The small molecule below binds the protein below.
Small molecule (SMILES): Cc1cc(CCCOc2c(C)cc(-c3noc(C(F)(F)F)n3)cc2C)on1

Sequence of chain 6.C:
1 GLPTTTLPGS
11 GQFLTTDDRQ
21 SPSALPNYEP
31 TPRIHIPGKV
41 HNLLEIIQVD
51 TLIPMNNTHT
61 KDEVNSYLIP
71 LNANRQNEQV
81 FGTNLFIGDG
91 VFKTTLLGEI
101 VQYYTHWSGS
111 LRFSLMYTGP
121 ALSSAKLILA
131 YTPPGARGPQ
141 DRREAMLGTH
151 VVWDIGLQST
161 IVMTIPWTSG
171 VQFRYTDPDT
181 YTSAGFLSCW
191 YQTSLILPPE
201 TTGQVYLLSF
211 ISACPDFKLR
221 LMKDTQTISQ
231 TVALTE

Sequence of chain 6.A:
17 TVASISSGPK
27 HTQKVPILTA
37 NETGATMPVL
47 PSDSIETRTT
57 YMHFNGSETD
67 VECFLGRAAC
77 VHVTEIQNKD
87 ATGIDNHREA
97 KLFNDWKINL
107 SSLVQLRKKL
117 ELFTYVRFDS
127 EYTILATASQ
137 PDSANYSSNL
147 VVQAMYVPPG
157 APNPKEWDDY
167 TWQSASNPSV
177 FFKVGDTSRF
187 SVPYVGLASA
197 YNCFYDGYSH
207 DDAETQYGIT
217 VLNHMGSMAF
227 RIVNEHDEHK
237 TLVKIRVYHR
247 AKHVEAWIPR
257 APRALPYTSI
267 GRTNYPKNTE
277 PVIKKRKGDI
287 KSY

Binding-site contacts:
Ligand atom C6B contacts residue TYR152 of chain 6.A at 3.6 Å (hydrophobic).
Ligand atom F3 contacts residue PRO174 of chain 6.A at 2.9 Å.
Ligand atom F1 contacts residue PHE186 of chain 6.A at 3.8 Å.
Ligand atom O1A contacts residue ALA24 of chain 6.C at 3.3 Å.
Ligand atom F3 contacts residue MET151 of chain 6.A at 3.7 Å.
Ligand atom C3 contacts residue LEU106 of chain 6.A at 3.8 Å (hydrophobic).
Ligand atom C3C contacts residue TYR128 of chain 6.A at 3.3 Å (hydrophobic).
Ligand atom CM2 contacts residue TYR128 of chain 6.A at 3.4 Å (hydrophobic).
Ligand atom N3A contacts residue PHE186 of chain 6.A at 3.4 Å.
Ligand atom CM2 contacts residue ILE104 of chain 6.A at 3.6 Å (hydrophobic).
Ligand atom F1 contacts residue MET224 of chain 6.A at 3.6 Å.
Ligand atom N1A contacts residue PRO174 of chain 6.A at 3.5 Å.
Ligand atom CM6 contacts residue VAL188 of chain 6.A at 3.8 Å (hydrophobic).
Ligand atom O1A contacts residue PRO174 of chain 6.A at 3.5 Å.
Ligand atom CM2 contacts residue MET224 of chain 6.A at 3.5 Å (hydrophobic).
Ligand atom C1C contacts residue TYR197 of chain 6.A at 3.5 Å (hydrophobic).
Ligand atom N1A contacts residue ALA24 of chain 6.C at 3.2 Å.
Ligand atom F1 contacts residue ALA150 of chain 6.A at 3.8 Å.
Ligand atom C3A contacts residue PHE186 of chain 6.A at 3.7 Å (hydrophobic).
Ligand atom N3A contacts residue TYR152 of chain 6.A at 3.8 Å.
Ligand atom F2 contacts residue VAL176 of chain 6.A at 2.7 Å.
Ligand atom CM3 contacts residue ASN219 of chain 6.A at 3.8 Å.
Ligand atom CM6 contacts residue TYR152 of chain 6.A at 3.4 Å (hydrophobic).
Ligand atom C2B contacts residue ILE104 of chain 6.A at 3.8 Å (hydrophobic).
Ligand atom CM4 contacts residue VAL176 of chain 6.A at 3.8 Å (hydrophobic).
Ligand atom O1 contacts residue MET221 of chain 6.A at 3.7 Å.
Ligand atom C2C contacts residue TYR128 of chain 6.A at 3.2 Å (hydrophobic).
Ligand atom C2C contacts residue ILE104 of chain 6.A at 3.8 Å (hydrophobic).
Ligand atom C1C contacts residue TYR128 of chain 6.A at 3.5 Å (hydrophobic).
Ligand atom F3 contacts residue TYR152 of chain 6.A at 3.6 Å.
Ligand atom F3 contacts residue ALA150 of chain 6.A at 2.7 Å.
Ligand atom C5B contacts residue TYR152 of chain 6.A at 3.5 Å (hydrophobic).
Ligand atom F3 contacts residue VAL176 of chain 6.A at 3.6 Å.
Ligand atom F3 contacts residue SER175 of chain 6.A at 2.8 Å.
Ligand atom C4 contacts residue TYR197 of chain 6.A at 3.4 Å (hydrophobic).
Ligand atom CM6 contacts residue LEU25 of chain 6.C at 3.8 Å (hydrophobic).
Ligand atom C2A contacts residue PHE186 of chain 6.A at 3.5 Å (hydrophobic).
Ligand atom C3B contacts residue MET224 of chain 6.A at 3.6 Å (hydrophobic).
Ligand atom C2A contacts residue TYR152 of chain 6.A at 3.7 Å (hydrophobic).
Ligand atom CM4 contacts residue ALA150 of chain 6.A at 3.6 Å (hydrophobic).